Binding-site contacts:
Ligand atom O5 contacts residue ASN5 of chain 1.D at 2.8 Å (h-bond).
Ligand atom C1 contacts residue ASN5 of chain 1.D at 2.8 Å.
Ligand atom O7 contacts residue ASN5 of chain 1.D at 3.6 Å.
Ligand atom C7 contacts residue THR7 of chain 1.D at 4.2 Å.
Ligand atom O6 contacts residue LYS154 of chain 1.D at 3.5 Å.
Ligand atom O6 contacts residue ASN5 of chain 1.D at 3.4 Å (h-bond).
Ligand atom C7 contacts residue LYS154 of chain 1.D at 4.4 Å.
Ligand atom N2 contacts residue ASN5 of chain 1.D at 3.6 Å (h-bond).
Ligand atom C2 contacts residue ASN5 of chain 1.D at 3.0 Å.
Ligand atom C5 contacts residue ASN5 of chain 1.D at 4.1 Å.
Ligand atom C3 contacts residue LYS154 of chain 1.D at 4.0 Å.
Ligand atom C7 contacts residue ASN5 of chain 1.D at 3.3 Å.
Ligand atom C2 contacts residue LYS154 of chain 1.D at 4.0 Å.
Ligand atom O7 contacts residue THR7 of chain 1.D at 3.7 Å.
Ligand atom C8 contacts residue THR7 of chain 1.D at 3.7 Å.
Ligand atom C6 contacts residue PHE3 of chain 1.D at 4.4 Å (hydrophobic).
Ligand atom C4 contacts residue ASN5 of chain 1.D at 4.5 Å.
Ligand atom C4 contacts residue LYS154 of chain 1.D at 4.2 Å.
Ligand atom C3 contacts residue ASN5 of chain 1.D at 4.4 Å.
Ligand atom O7 contacts residue LYS154 of chain 1.D at 3.7 Å.
Ligand atom N2 contacts residue LYS154 of chain 1.D at 4.3 Å.
Ligand atom O6 contacts residue PHE3 of chain 1.D at 3.5 Å.
Ligand atom C8 contacts residue ASN5 of chain 1.D at 3.6 Å.
Ligand atom O3 contacts residue LYS154 of chain 1.D at 3.3 Å.

Sequence of chain 1.D:
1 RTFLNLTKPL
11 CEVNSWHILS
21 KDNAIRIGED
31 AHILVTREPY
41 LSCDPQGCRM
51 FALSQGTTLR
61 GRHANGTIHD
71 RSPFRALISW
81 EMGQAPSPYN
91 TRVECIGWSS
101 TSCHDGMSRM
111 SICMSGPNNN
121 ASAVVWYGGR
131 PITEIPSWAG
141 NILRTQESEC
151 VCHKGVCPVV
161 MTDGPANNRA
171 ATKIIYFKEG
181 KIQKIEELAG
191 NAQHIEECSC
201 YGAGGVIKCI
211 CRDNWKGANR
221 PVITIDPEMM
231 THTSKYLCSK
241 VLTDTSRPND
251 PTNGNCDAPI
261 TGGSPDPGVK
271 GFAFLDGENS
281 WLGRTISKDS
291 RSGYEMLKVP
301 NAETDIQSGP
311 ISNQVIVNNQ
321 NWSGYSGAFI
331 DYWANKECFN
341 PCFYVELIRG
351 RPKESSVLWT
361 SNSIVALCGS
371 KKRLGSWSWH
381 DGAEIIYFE

This small molecule binds to this protein.
Small molecule (SMILES): CC(=O)N[C@@H]1[C@@H](O)[C@H](O)[C@@H](CO)O[C@H]1O